Binding-site contacts:
Ligand atom CB contacts residue PRO966 of chain 2.B at 3.6 Å (hydrophobic).
Ligand atom CD contacts residue GLU980 of chain 2.A at 4.0 Å.
Ligand atom CD contacts residue MET647 of chain 2.A at 3.8 Å (hydrophobic).
Ligand atom CB contacts residue HIS972 of chain 2.B at 3.7 Å.
Ligand atom CD contacts residue THR979 of chain 2.A at 4.4 Å.
Ligand atom CD contacts residue ALA975 of chain 2.A at 3.1 Å (hydrophobic).
Ligand atom CA contacts residue ALA975 of chain 2.A at 4.0 Å (hydrophobic).
Ligand atom CD contacts residue ALA978 of chain 2.A at 3.4 Å (hydrophobic).
Ligand atom OXT contacts residue ARG650 of chain 2.A at 4.2 Å.
Ligand atom CG contacts residue HIS972 of chain 2.B at 3.6 Å.
Ligand atom O contacts residue ARG976 of chain 2.A at 3.5 Å.
Ligand atom O contacts residue PRO1 of chain 2.R at 4.2 Å.
Ligand atom C contacts residue ALA975 of chain 2.A at 4.3 Å (hydrophobic).
Ligand atom CG contacts residue GLU980 of chain 2.A at 3.8 Å.
Ligand atom N contacts residue ALA975 of chain 2.A at 2.8 Å (h-bond).
Ligand atom C contacts residue ARG976 of chain 2.A at 3.8 Å.
Ligand atom CG contacts residue ALA975 of chain 2.A at 4.1 Å (hydrophobic).
Ligand atom CG contacts residue MET647 of chain 2.A at 4.0 Å (hydrophobic).
Ligand atom OXT contacts residue ARG976 of chain 2.A at 2.8 Å (salt-bridge).
Ligand atom OXT contacts residue ALA978 of chain 2.A at 4.5 Å.
Ligand atom CB contacts residue GLU980 of chain 2.A at 3.9 Å.
Ligand atom CA contacts residue ALA978 of chain 2.A at 4.1 Å (hydrophobic).
Ligand atom N contacts residue ALA978 of chain 2.A at 2.9 Å (h-bond).
Ligand atom CA contacts residue PRO966 of chain 2.B at 4.2 Å (hydrophobic).
Ligand atom N contacts residue ARG976 of chain 2.A at 4.2 Å.
Ligand atom O contacts residue ARG976 of chain 2.B at 4.0 Å.

A protein and the small-molecule ligand that binds it are described below.
Small molecule (SMILES): O=C(O)[C@@H]1CCCN1

Sequence of chain 2.B:
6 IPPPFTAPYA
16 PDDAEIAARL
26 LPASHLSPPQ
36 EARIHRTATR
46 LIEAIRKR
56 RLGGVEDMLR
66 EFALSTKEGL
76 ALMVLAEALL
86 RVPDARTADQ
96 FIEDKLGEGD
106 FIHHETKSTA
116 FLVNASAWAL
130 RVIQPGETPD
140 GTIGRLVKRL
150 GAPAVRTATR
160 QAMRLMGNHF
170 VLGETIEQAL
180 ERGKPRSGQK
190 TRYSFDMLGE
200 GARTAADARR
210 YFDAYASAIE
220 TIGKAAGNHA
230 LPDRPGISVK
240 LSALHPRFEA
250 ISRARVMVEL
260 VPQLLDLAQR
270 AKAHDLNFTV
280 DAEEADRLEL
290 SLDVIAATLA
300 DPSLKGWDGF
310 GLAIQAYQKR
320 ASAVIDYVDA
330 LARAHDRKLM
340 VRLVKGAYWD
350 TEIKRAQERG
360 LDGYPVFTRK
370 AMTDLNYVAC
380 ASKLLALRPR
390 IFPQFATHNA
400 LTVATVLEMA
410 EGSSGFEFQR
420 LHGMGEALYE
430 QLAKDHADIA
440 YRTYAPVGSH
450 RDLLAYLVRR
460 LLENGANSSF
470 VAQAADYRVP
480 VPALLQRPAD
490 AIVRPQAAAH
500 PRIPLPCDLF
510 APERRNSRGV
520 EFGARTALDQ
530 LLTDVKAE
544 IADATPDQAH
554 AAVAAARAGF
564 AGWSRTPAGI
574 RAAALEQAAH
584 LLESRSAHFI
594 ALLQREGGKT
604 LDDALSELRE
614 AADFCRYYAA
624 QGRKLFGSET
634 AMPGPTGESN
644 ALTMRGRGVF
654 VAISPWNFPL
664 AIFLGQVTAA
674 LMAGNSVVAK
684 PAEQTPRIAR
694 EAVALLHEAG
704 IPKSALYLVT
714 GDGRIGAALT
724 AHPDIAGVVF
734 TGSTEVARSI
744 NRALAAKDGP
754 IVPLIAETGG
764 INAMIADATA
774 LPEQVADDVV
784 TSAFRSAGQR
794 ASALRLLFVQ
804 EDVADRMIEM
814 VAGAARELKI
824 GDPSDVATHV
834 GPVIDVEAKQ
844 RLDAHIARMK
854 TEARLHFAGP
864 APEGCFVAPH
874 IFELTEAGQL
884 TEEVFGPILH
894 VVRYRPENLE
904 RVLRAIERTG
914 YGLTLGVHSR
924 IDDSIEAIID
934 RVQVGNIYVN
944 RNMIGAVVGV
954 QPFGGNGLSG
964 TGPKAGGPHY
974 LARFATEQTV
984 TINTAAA

Sequence of chain 2.A:
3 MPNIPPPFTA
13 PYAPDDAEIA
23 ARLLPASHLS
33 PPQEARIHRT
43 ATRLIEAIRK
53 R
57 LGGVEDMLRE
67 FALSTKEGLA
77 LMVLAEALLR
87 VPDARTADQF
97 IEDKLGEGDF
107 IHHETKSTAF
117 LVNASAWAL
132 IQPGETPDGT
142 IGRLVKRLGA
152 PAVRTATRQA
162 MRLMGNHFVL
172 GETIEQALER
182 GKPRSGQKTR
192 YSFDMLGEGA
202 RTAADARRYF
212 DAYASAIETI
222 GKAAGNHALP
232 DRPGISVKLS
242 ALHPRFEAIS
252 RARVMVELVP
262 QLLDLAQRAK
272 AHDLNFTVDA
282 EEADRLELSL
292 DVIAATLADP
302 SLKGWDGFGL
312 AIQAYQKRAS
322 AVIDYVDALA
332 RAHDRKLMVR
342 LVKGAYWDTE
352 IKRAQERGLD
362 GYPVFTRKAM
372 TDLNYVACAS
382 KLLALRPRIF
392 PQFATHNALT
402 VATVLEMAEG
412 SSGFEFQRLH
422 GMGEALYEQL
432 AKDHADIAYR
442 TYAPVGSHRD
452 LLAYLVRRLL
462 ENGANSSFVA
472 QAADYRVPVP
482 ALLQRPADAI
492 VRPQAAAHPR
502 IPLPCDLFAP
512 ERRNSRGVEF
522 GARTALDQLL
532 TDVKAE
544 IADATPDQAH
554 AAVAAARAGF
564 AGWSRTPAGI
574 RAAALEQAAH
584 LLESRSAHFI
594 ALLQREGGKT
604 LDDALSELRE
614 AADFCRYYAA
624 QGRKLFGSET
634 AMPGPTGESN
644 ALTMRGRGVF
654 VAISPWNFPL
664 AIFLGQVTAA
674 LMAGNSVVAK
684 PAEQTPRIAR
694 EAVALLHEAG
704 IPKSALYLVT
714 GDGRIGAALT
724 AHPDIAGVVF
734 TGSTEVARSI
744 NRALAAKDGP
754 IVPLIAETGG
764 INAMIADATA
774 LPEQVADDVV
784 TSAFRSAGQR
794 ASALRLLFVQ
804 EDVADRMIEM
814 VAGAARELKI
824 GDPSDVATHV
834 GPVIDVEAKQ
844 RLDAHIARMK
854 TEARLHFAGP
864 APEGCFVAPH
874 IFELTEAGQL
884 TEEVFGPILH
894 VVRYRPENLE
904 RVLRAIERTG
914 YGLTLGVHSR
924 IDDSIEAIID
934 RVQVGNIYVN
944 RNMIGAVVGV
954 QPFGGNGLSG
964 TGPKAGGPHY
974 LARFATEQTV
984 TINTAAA